Sequence of chain 5.A:
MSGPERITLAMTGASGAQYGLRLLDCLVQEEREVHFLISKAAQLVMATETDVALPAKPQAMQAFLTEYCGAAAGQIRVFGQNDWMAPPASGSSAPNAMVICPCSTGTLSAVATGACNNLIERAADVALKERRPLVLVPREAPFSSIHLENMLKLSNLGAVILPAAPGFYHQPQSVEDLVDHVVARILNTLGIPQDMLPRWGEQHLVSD

Sequence of chain 3.A:
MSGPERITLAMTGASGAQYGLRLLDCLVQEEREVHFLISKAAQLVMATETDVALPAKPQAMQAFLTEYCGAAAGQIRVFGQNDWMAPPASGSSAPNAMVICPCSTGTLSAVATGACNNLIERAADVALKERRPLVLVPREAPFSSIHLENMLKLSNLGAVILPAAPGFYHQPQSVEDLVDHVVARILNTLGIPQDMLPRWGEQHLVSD

A protein and the small-molecule ligand that binds it are described below.
Small molecule (SMILES): CC(C)=CCOP(=O)(O)O

Binding-site contacts:
Ligand atom CAG contacts residue TYR190 of chain 5.A at 3.6 Å (hydrophobic).
Ligand atom CAB contacts residue FNR1 of chain 7.C at 3.7 Å.
Ligand atom OAE contacts residue SER111 of chain 3.A at 3.6 Å.
Ligand atom OAC contacts residue ARG160 of chain 7.A at 3.5 Å (salt-bridge).
Ligand atom CAB contacts residue SER111 of chain 3.A at 3.8 Å.
Ligand atom PAJ contacts residue ARG206 of chain 5.A at 3.8 Å.
Ligand atom OAE contacts residue GLU161 of chain 7.A at 3.7 Å.
Ligand atom CAG contacts residue ARG143 of chain 3.A at 3.7 Å.
Ligand atom OAH contacts residue ARG143 of chain 3.A at 3.5 Å (salt-bridge).
Ligand atom PAJ contacts residue GLY112 of chain 3.A at 3.9 Å.
Ligand atom CAA contacts residue TRP105 of chain 3.A at 3.3 Å (hydrophobic).
Ligand atom PAJ contacts residue LYS150 of chain 3.A at 3.7 Å.
Ligand atom PAJ contacts residue GLU161 of chain 7.A at 3.5 Å.
Ligand atom OAC contacts residue LYS150 of chain 3.A at 3.8 Å.
Ligand atom PAJ contacts residue TYR190 of chain 5.A at 3.8 Å.
Ligand atom OAE contacts residue LYS150 of chain 3.A at 2.7 Å (salt-bridge).
Ligand atom CAF contacts residue ALA110 of chain 3.A at 3.6 Å (hydrophobic).
Ligand atom OAD contacts residue ARG160 of chain 7.A at 3.2 Å (salt-bridge).
Ligand atom CAI contacts residue FNR1 of chain 7.C at 3.5 Å.
Ligand atom CAG contacts residue FNR1 of chain 7.C at 3.2 Å.
Ligand atom PAJ contacts residue SER111 of chain 3.A at 3.7 Å.
Ligand atom OAH contacts residue GLY112 of chain 3.A at 3.8 Å.
Ligand atom CAA contacts residue TRP221 of chain 5.A at 3.6 Å (hydrophobic).
Ligand atom OAD contacts residue ARG206 of chain 5.A at 2.8 Å (salt-bridge).
Ligand atom OAH contacts residue TYR190 of chain 5.A at 3.8 Å.
Ligand atom OAE contacts residue GLY112 of chain 3.A at 2.7 Å (h-bond).
Ligand atom CAF contacts residue ARG143 of chain 3.A at 3.7 Å.
Ligand atom OAD contacts residue TYR190 of chain 5.A at 2.8 Å (h-bond).
Ligand atom CAA contacts residue FNR1 of chain 7.C at 3.6 Å.
Ligand atom PAJ contacts residue ARG143 of chain 3.A at 3.8 Å.
Ligand atom CAF contacts residue FNR1 of chain 7.C at 3.3 Å.
Ligand atom CAB contacts residue TRP221 of chain 5.A at 3.6 Å (hydrophobic).
Ligand atom CAG contacts residue SER111 of chain 3.A at 3.8 Å.
Ligand atom CAB contacts residue TYR190 of chain 5.A at 3.7 Å (hydrophobic).
Ligand atom OAC contacts residue ARG143 of chain 3.A at 3.0 Å (salt-bridge).
Ligand atom CAF contacts residue SER111 of chain 3.A at 3.7 Å.
Ligand atom OAE contacts residue ARG206 of chain 5.A at 3.0 Å (salt-bridge).
Ligand atom OAH contacts residue SER111 of chain 3.A at 2.8 Å (h-bond).
Ligand atom CAI contacts residue SER111 of chain 3.A at 3.6 Å.
Ligand atom OAC contacts residue GLU161 of chain 7.A at 2.5 Å (salt-bridge).

Sequence of chain 7.A:
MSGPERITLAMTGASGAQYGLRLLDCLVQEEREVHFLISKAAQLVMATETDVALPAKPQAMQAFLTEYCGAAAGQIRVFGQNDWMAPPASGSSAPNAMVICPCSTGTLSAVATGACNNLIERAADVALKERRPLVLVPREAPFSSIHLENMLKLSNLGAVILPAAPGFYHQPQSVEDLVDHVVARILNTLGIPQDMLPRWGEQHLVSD